A small-molecule ligand and the protein it binds are described below.
Small molecule (SMILES): CCOc1cc(F)ccc1-c1nc(CCOc2ccc(C[C@H](OC)C(=O)O)c3ccccc23)c(C)o1

Sequence of chain 1.D:
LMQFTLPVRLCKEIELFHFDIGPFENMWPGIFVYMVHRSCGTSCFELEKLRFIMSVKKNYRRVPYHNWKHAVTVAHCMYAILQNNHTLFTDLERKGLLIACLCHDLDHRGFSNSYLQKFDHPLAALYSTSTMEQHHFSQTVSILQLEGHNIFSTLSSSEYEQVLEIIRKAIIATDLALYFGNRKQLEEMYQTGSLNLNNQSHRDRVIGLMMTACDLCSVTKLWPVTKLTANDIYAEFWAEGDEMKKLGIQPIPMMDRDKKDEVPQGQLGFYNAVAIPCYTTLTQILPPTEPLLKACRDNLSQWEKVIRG

Binding-site contacts:
Ligand atom C23 contacts residue VAL287 of chain 1.D at 3.7 Å (hydrophobic).
Ligand atom F7 contacts residue SER231 of chain 1.D at 2.4 Å.
Ligand atom C16 contacts residue MET267 of chain 1.D at 3.2 Å (hydrophobic).
Ligand atom C3 contacts residue PHE283 of chain 1.D at 3.5 Å (hydrophobic).
Ligand atom C4 contacts residue PHE283 of chain 1.D at 3.3 Å (hydrophobic).
Ligand atom C2 contacts residue TYR78 of chain 1.D at 3.8 Å (hydrophobic).
Ligand atom C13 contacts residue PHE283 of chain 1.D at 3.7 Å (hydrophobic).
Ligand atom C10 contacts residue PHE250 of chain 1.D at 3.6 Å (hydrophobic).
Ligand atom C26 contacts residue GLY282 of chain 1.D at 3.6 Å.
Ligand atom C6 contacts residue VAL232 of chain 1.D at 3.4 Å (hydrophobic).
Ligand atom C16 contacts residue TYR247 of chain 1.D at 3.9 Å (hydrophobic).
Ligand atom F7 contacts residue VAL232 of chain 1.D at 3.6 Å.
Ligand atom C27 contacts residue PHE283 of chain 1.D at 3.6 Å (hydrophobic).
Ligand atom C28 contacts residue ALA286 of chain 1.D at 3.7 Å (hydrophobic).
Ligand atom C9 contacts residue TYR78 of chain 1.D at 3.8 Å (hydrophobic).
Ligand atom C6 contacts residue ILE246 of chain 1.D at 3.9 Å (hydrophobic).
Ligand atom C14 contacts residue PHE283 of chain 1.D at 3.6 Å (hydrophobic).
Ligand atom C27 contacts residue GLY279 of chain 1.D at 3.8 Å.
Ligand atom O15 contacts residue GLN280 of chain 1.D at 3.3 Å (h-bond).
Ligand atom C6 contacts residue PHE283 of chain 1.D at 3.8 Å (hydrophobic).
Ligand atom C11 contacts residue PHE283 of chain 1.D at 3.5 Å (hydrophobic).
Ligand atom C27 contacts residue GLY282 of chain 1.D at 3.8 Å.
Ligand atom C2 contacts residue ILE246 of chain 1.D at 3.9 Å (hydrophobic).
Ligand atom C22 contacts residue VAL287 of chain 1.D at 3.7 Å (hydrophobic).
Ligand atom C14 contacts residue PHE250 of chain 1.D at 3.6 Å (hydrophobic).
Ligand atom C14 contacts residue MET267 of chain 1.D at 3.9 Å (hydrophobic).
Ligand atom F7 contacts residue ILE246 of chain 1.D at 3.8 Å.
Ligand atom C1 contacts residue VAL232 of chain 1.D at 3.9 Å (hydrophobic).
Ligand atom C20 contacts residue PHE283 of chain 1.D at 3.9 Å (hydrophobic).
Ligand atom C1 contacts residue ILE246 of chain 1.D at 3.6 Å (hydrophobic).
Ligand atom C13 contacts residue PHE250 of chain 1.D at 3.6 Å (hydrophobic).
Ligand atom C1 contacts residue SER231 of chain 1.D at 3.5 Å.
Ligand atom F7 contacts residue LEU229 of chain 1.D at 3.5 Å.
Ligand atom O15 contacts residue PHE283 of chain 1.D at 3.6 Å.
Ligand atom C17 contacts residue MET267 of chain 1.D at 3.4 Å (hydrophobic).
Ligand atom O19 contacts residue PHE283 of chain 1.D at 3.5 Å.
Ligand atom N12 contacts residue PHE283 of chain 1.D at 3.4 Å.
Ligand atom N12 contacts residue PHE250 of chain 1.D at 3.7 Å.
Ligand atom C23 contacts residue PHE193 of chain 1.D at 3.4 Å (hydrophobic).
Ligand atom F7 contacts residue TYR78 of chain 1.D at 3.8 Å.